The small molecule below binds the protein below.
Small molecule (SMILES): O=C(O)[C@@H]1O[C@H](O[C@H]2[C@@H](OS(=O)(=O)O)O[C@@H](O)[C@H](NS(=O)(=O)O)[C@H]2O)[C@@H](OS(=O)(=O)O)[C@H](O)[C@@H]1O

Sequence of chain 60.B:
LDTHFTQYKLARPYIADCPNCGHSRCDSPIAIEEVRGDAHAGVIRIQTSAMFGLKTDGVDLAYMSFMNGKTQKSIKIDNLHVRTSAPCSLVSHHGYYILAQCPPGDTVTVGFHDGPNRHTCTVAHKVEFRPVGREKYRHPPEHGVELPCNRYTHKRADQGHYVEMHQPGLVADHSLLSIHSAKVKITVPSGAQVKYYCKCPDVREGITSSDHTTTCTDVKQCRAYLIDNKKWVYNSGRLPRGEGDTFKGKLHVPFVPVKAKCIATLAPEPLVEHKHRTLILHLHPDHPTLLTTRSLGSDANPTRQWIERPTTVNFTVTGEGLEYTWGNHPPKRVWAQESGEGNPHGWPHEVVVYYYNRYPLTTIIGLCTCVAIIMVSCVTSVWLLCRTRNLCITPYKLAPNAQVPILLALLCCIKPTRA

Binding-site contacts:
Ligand atom C3 contacts residue ARG157 of chain 60.B at 3.7 Å.
Ligand atom C6 contacts residue SER93 of chain 60.B at 4.0 Å.
Ligand atom C5 contacts residue LEU62 of chain 60.B at 3.8 Å (hydrophobic).
Ligand atom O6B contacts residue HIS155 of chain 60.B at 3.3 Å (h-bond).
Ligand atom SAG contacts residue THR4 of chain 60.B at 3.9 Å.
Ligand atom O3 contacts residue LYS156 of chain 60.B at 3.0 Å.
Ligand atom O3 contacts residue ALA158 of chain 60.B at 3.0 Å (h-bond).
Ligand atom O4 contacts residue HIS155 of chain 60.B at 3.5 Å (h-bond).
Ligand atom O6B contacts residue LYS156 of chain 60.B at 3.3 Å.
Ligand atom C4 contacts residue LYS156 of chain 60.B at 4.0 Å.
Ligand atom C6 contacts residue LEU62 of chain 60.B at 3.5 Å (hydrophobic).
Ligand atom OAF contacts residue ARG157 of chain 60.B at 2.8 Å (salt-bridge).
Ligand atom OBI contacts residue LYS156 of chain 60.B at 4.0 Å.
Ligand atom OAH contacts residue ASP3 of chain 60.B at 4.0 Å.
Ligand atom C6 contacts residue HIS94 of chain 60.B at 3.9 Å.
Ligand atom O5 contacts residue HIS155 of chain 60.B at 3.6 Å.
Ligand atom O4 contacts residue LYS156 of chain 60.B at 3.5 Å.
Ligand atom C3 contacts residue LYS156 of chain 60.B at 4.0 Å.
Ligand atom O6A contacts residue HIS94 of chain 60.B at 3.2 Å (h-bond).
Ligand atom C6 contacts residue HIS155 of chain 60.B at 3.4 Å.
Ligand atom C2 contacts residue ALA158 of chain 60.B at 3.7 Å (hydrophobic).
Ligand atom OAH contacts residue THR4 of chain 60.B at 3.7 Å.
Ligand atom O4 contacts residue SER93 of chain 60.B at 3.0 Å (h-bond).
Ligand atom OAF contacts residue THR4 of chain 60.B at 2.9 Å (h-bond).
Ligand atom OAH contacts residue ARG157 of chain 60.B at 3.1 Å (salt-bridge).
Ligand atom C5 contacts residue HIS155 of chain 60.B at 4.0 Å.
Ligand atom O6B contacts residue ARG157 of chain 60.B at 3.3 Å (salt-bridge).
Ligand atom O5 contacts residue LYS156 of chain 60.B at 3.4 Å.
Ligand atom O6A contacts residue SER93 of chain 60.B at 3.2 Å.
Ligand atom C3 contacts residue ALA158 of chain 60.B at 4.0 Å (hydrophobic).
Ligand atom O6B contacts residue HIS94 of chain 60.B at 4.0 Å.
Ligand atom SAG contacts residue ARG157 of chain 60.B at 3.6 Å (salt-bridge).
Ligand atom O6B contacts residue LEU62 of chain 60.B at 4.0 Å.
Ligand atom O5B contacts residue LYS156 of chain 60.B at 3.3 Å.
Ligand atom O3 contacts residue ARG157 of chain 60.B at 3.3 Å (salt-bridge).
Ligand atom OAF contacts residue ALA158 of chain 60.B at 3.3 Å.
Ligand atom O5 contacts residue ARG157 of chain 60.B at 3.8 Å.
Ligand atom O6A contacts residue LEU62 of chain 60.B at 3.4 Å.
Ligand atom O6A contacts residue HIS155 of chain 60.B at 3.8 Å.
Ligand atom OAH contacts residue LEU2 of chain 60.B at 2.8 Å (h-bond).